Binding-site contacts:
Ligand atom C18 contacts residue TYR207 of chain 1.H at 3.8 Å (hydrophobic).
Ligand atom O22 contacts residue TYR207 of chain 1.H at 2.6 Å.
Ligand atom O21 contacts residue TYR207 of chain 1.H at 2.6 Å.
Ligand atom C4 contacts residue PHE208 of chain 1.H at 4.2 Å (hydrophobic).
Ligand atom C11 contacts residue PHE208 of chain 1.H at 3.6 Å (hydrophobic).
Ligand atom C17 contacts residue TYR207 of chain 1.H at 3.5 Å (hydrophobic).
Ligand atom O34 contacts residue TYR207 of chain 1.H at 4.2 Å.
Ligand atom C10 contacts residue CM51 of chain 1.IA at 3.9 Å.
Ligand atom C10 contacts residue PHE208 of chain 1.H at 4.2 Å (hydrophobic).
Ligand atom C29 contacts residue TYR207 of chain 1.H at 4.5 Å (hydrophobic).
Ligand atom C24 contacts residue TYR207 of chain 1.H at 4.0 Å (hydrophobic).

This protein binds this small molecule.
Small molecule (SMILES): OC[C@H]1O[C@H](O[C@H]2[C@H](O)[C@@H](O)[C@H](OCCCCCC3CCCCC3)O[C@@H]2CO)[C@H](O)[C@@H](O)[C@@H]1O

Sequence of chain 1.H:
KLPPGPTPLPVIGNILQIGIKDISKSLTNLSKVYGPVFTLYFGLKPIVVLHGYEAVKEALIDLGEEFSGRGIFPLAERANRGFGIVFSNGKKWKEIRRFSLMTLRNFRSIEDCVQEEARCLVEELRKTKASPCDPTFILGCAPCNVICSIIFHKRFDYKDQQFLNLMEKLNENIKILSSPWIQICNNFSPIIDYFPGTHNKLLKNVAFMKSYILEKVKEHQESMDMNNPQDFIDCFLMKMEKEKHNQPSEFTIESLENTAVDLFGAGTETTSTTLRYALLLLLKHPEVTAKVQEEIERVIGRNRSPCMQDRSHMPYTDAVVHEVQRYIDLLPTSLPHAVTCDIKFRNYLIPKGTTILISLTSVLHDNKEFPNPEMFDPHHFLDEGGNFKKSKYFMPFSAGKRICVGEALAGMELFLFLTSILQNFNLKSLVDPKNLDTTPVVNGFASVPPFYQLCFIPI